Binding-site contacts:
Ligand atom C2 contacts residue PRO1 of chain 1.B at 3.5 Å (hydrophobic).
Ligand atom C4 contacts residue PRO1 of chain 1.B at 1.4 Å (hydrophobic).
Ligand atom N3 contacts residue PRO1 of chain 1.B at 2.3 Å (h-bond).
Ligand atom C9 contacts residue ARG36 of chain 1.B at 3.6 Å.
Ligand atom C4 contacts residue ASN38 of chain 1.B at 4.2 Å.
Ligand atom N1 contacts residue PRO1 of chain 1.B at 4.1 Å.
Ligand atom C2 contacts residue PHE2 of chain 1.B at 3.5 Å (hydrophobic).
Ligand atom C2 contacts residue ILE107 of chain 1.B at 4.4 Å (hydrophobic).
Ligand atom C4 contacts residue PHE2 of chain 1.B at 4.4 Å (hydrophobic).
Ligand atom C7 contacts residue ARG36 of chain 1.B at 3.5 Å.
Ligand atom N3 contacts residue ASN38 of chain 1.B at 3.5 Å (h-bond).
Ligand atom C2 contacts residue ARG36 of chain 1.B at 4.2 Å.
Ligand atom C6 contacts residue ARG36 of chain 1.B at 3.7 Å.
Ligand atom C9 contacts residue MET114 of chain 1.B at 3.8 Å (hydrophobic).
Ligand atom C8 contacts residue MET114 of chain 1.B at 4.0 Å (hydrophobic).
Ligand atom C2 contacts residue ASN38 of chain 1.B at 3.8 Å.
Ligand atom C12 contacts residue PRO33 of chain 1.B at 4.2 Å (hydrophobic).
Ligand atom C6 contacts residue PRO1 of chain 1.B at 3.7 Å (hydrophobic).
Ligand atom N3 contacts residue PHE2 of chain 1.B at 3.6 Å.
Ligand atom C11 contacts residue PRO33 of chain 1.B at 3.9 Å (hydrophobic).
Ligand atom C8 contacts residue ARG36 of chain 1.B at 3.6 Å.
Ligand atom C4 contacts residue ARG36 of chain 1.B at 3.5 Å.
Ligand atom N1 contacts residue ARG36 of chain 1.B at 4.2 Å.
Ligand atom C10 contacts residue ARG36 of chain 1.B at 3.9 Å.
Ligand atom C11 contacts residue ARG36 of chain 1.B at 4.0 Å.
Ligand atom C12 contacts residue ARG36 of chain 1.B at 3.8 Å.
Ligand atom N3 contacts residue ARG36 of chain 1.B at 3.9 Å.
Ligand atom C5 contacts residue ARG36 of chain 1.B at 3.4 Å.
Ligand atom C5 contacts residue PRO1 of chain 1.B at 2.4 Å (hydrophobic).

Sequence of chain 1.B:
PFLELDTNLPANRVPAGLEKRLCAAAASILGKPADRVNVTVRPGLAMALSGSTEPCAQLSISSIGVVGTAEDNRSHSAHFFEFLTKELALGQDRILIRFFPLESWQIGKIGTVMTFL

This protein binds this small molecule.
Small molecule (SMILES): c1ccc(-c2ccncn2)cc1